Binding-site contacts:
Ligand atom O5 contacts residue ASN280 of chain 48.E at 2.4 Å (h-bond).
Ligand atom C4 contacts residue ASN280 of chain 48.E at 4.2 Å.
Ligand atom C8 contacts residue GLY296 of chain 48.E at 4.4 Å.
Ligand atom N2 contacts residue ASN280 of chain 48.E at 2.9 Å (h-bond).
Ligand atom C7 contacts residue ASN280 of chain 48.E at 3.9 Å.
Ligand atom C1 contacts residue ASN280 of chain 48.E at 1.4 Å.
Ligand atom C2 contacts residue ASN280 of chain 48.E at 2.5 Å.
Ligand atom O7 contacts residue ASN280 of chain 48.E at 4.4 Å.
Ligand atom C8 contacts residue ARG324 of chain 48.E at 4.2 Å.
Ligand atom C5 contacts residue ASN280 of chain 48.E at 3.7 Å.
Ligand atom C3 contacts residue ASN280 of chain 48.E at 3.8 Å.

Sequence of chain 48.E:
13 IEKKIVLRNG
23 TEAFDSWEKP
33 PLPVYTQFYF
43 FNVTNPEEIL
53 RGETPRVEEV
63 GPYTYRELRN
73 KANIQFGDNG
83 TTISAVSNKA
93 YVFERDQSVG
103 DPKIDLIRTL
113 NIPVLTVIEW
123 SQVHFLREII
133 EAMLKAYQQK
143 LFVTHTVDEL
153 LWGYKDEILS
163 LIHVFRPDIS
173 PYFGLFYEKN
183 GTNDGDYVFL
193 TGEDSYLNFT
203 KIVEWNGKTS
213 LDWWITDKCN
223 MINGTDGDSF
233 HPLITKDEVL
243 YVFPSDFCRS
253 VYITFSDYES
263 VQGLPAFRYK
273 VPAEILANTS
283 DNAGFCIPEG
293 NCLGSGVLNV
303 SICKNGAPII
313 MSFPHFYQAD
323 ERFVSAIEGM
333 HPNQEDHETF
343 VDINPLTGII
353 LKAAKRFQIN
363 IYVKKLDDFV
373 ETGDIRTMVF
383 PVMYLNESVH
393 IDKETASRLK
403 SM

The protein below binds the small molecule below.
Small molecule (SMILES): CC(=O)N[C@H]1[C@H](O[C@H]2[C@H](O)[C@@H](NC(C)=O)CO[C@@H]2CO)O[C@H](CO)[C@@H](O)[C@@H]1O